Binding-site contacts:
Ligand atom C7 contacts residue ASN62 of chain 1.C at 3.6 Å.
Ligand atom C4 contacts residue ASN62 of chain 1.C at 4.1 Å.
Ligand atom C8 contacts residue GLU193 of chain 1.C at 4.1 Å.
Ligand atom N2 contacts residue ASN62 of chain 1.C at 2.9 Å (h-bond).
Ligand atom C5 contacts residue ASN62 of chain 1.C at 3.6 Å.
Ligand atom C2 contacts residue ASN62 of chain 1.C at 2.3 Å.
Ligand atom O5 contacts residue PRO60 of chain 1.C at 3.2 Å (h-bond).
Ligand atom O4 contacts residue PRO59 of chain 1.C at 4.3 Å.
Ligand atom O5 contacts residue ASN62 of chain 1.C at 2.3 Å (h-bond).
Ligand atom C6 contacts residue PRO60 of chain 1.C at 3.5 Å (hydrophobic).
Ligand atom N2 contacts residue ILE191 of chain 1.C at 4.0 Å.
Ligand atom C2 contacts residue ILE191 of chain 1.C at 3.8 Å (hydrophobic).
Ligand atom C1 contacts residue ASN62 of chain 1.C at 1.4 Å.
Ligand atom C5 contacts residue PRO60 of chain 1.C at 3.8 Å (hydrophobic).
Ligand atom O3 contacts residue ILE191 of chain 1.C at 4.3 Å.
Ligand atom O6 contacts residue PRO60 of chain 1.C at 3.7 Å.
Ligand atom O6 contacts residue ASN62 of chain 1.C at 4.3 Å.
Ligand atom C6 contacts residue PRO59 of chain 1.C at 3.7 Å (hydrophobic).
Ligand atom O7 contacts residue ASN62 of chain 1.C at 3.9 Å.
Ligand atom C1 contacts residue PRO60 of chain 1.C at 4.2 Å (hydrophobic).
Ligand atom C4 contacts residue PRO60 of chain 1.C at 4.3 Å (hydrophobic).
Ligand atom C3 contacts residue ASN62 of chain 1.C at 3.7 Å.
Ligand atom O6 contacts residue PRO59 of chain 1.C at 4.5 Å.

Sequence of chain 1.C:
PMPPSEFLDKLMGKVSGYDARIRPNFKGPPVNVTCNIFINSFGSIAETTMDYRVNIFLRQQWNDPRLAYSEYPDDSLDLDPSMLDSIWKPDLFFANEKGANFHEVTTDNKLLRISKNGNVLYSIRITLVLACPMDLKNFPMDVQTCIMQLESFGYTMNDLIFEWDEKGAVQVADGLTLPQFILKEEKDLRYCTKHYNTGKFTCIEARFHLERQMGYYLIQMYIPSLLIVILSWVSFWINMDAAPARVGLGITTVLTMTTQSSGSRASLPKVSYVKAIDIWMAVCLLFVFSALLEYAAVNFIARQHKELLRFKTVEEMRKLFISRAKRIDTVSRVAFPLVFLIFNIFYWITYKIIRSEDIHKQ

A protein and the small-molecule ligand that binds it are described below.
Small molecule (SMILES): CC(=O)N[C@H]1[C@H](O[C@H]2[C@H](O)[C@@H](NC(C)=O)CO[C@@H]2CO)O[C@H](CO)[C@@H](O)[C@@H]1O